Sequence of chain 1.D:
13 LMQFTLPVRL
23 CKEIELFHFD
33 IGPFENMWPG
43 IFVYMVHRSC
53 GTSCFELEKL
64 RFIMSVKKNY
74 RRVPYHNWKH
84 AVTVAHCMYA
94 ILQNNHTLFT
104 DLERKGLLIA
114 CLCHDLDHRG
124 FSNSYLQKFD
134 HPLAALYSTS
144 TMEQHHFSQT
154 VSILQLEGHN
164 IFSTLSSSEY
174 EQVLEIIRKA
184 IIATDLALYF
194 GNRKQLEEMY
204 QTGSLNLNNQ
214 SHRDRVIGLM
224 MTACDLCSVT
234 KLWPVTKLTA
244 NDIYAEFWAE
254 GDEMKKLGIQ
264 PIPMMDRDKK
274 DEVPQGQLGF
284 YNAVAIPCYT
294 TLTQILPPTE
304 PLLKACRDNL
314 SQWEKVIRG

Binding-site contacts:
Ligand atom C8 contacts residue LEU189 of chain 1.D at 3.9 Å (hydrophobic).
Ligand atom O15 contacts residue PHE250 of chain 1.D at 3.8 Å.
Ligand atom O15 contacts residue SER125 of chain 1.D at 4.0 Å.
Ligand atom O14 contacts residue GLN280 of chain 1.D at 2.8 Å (h-bond).
Ligand atom N2 contacts residue GLN280 of chain 1.D at 4.0 Å.
Ligand atom C24 contacts residue VAL232 of chain 1.D at 3.5 Å (hydrophobic).
Ligand atom C11 contacts residue PHE283 of chain 1.D at 3.5 Å (hydrophobic).
Ligand atom C13 contacts residue LEU229 of chain 1.D at 3.8 Å (hydrophobic).
Ligand atom C18 contacts residue PHE283 of chain 1.D at 3.8 Å (hydrophobic).
Ligand atom O19 contacts residue PHE250 of chain 1.D at 3.8 Å.
Ligand atom C22 contacts residue LEU229 of chain 1.D at 3.5 Å (hydrophobic).
Ligand atom C13 contacts residue TYR78 of chain 1.D at 4.1 Å (hydrophobic).
Ligand atom C24 contacts residue ILE246 of chain 1.D at 3.0 Å (hydrophobic).
Ligand atom C29 contacts residue PHE193 of chain 1.D at 3.8 Å (hydrophobic).
Ligand atom C23 contacts residue PHE250 of chain 1.D at 4.2 Å (hydrophobic).
Ligand atom C1 contacts residue ILE246 of chain 1.D at 3.9 Å (hydrophobic).
Ligand atom C1 contacts residue PHE283 of chain 1.D at 4.2 Å (hydrophobic).
Ligand atom C7 contacts residue PHE283 of chain 1.D at 4.0 Å (hydrophobic).
Ligand atom C23 contacts residue GLN280 of chain 1.D at 3.1 Å.
Ligand atom C11 contacts residue PHE250 of chain 1.D at 3.9 Å (hydrophobic).
Ligand atom C9 contacts residue LEU189 of chain 1.D at 3.8 Å (hydrophobic).
Ligand atom C1 contacts residue GLN280 of chain 1.D at 3.9 Å.
Ligand atom C23 contacts residue PHE283 of chain 1.D at 3.8 Å (hydrophobic).
Ligand atom C7 contacts residue ILE246 of chain 1.D at 3.8 Å (hydrophobic).
Ligand atom C21 contacts residue ILE265 of chain 1.D at 4.1 Å (hydrophobic).
Ligand atom C21 contacts residue MET267 of chain 1.D at 4.0 Å (hydrophobic).
Ligand atom O19 contacts residue PHE283 of chain 1.D at 3.8 Å.
Ligand atom N3 contacts residue VAL232 of chain 1.D at 3.9 Å.
Ligand atom N2 contacts residue PHE283 of chain 1.D at 3.8 Å.
Ligand atom C23 contacts residue TYR247 of chain 1.D at 4.2 Å (hydrophobic).
Ligand atom O14 contacts residue VAL232 of chain 1.D at 4.2 Å.
Ligand atom C10 contacts residue LEU189 of chain 1.D at 4.0 Å (hydrophobic).
Ligand atom C28 contacts residue PHE193 of chain 1.D at 4.1 Å (hydrophobic).
Ligand atom C25 contacts residue LEU189 of chain 1.D at 4.2 Å (hydrophobic).
Ligand atom C31 contacts residue ALA190 of chain 1.D at 3.9 Å (hydrophobic).
Ligand atom C12 contacts residue LEU189 of chain 1.D at 4.0 Å (hydrophobic).
Ligand atom C30 contacts residue ALA190 of chain 1.D at 4.0 Å (hydrophobic).
Ligand atom C5 contacts residue PHE283 of chain 1.D at 3.6 Å (hydrophobic).
Ligand atom N3 contacts residue ILE246 of chain 1.D at 3.3 Å.
Ligand atom C24 contacts residue SER231 of chain 1.D at 2.8 Å.

This small molecule binds to this protein.
Small molecule (SMILES): Cn1c(=O)n(C)c2cc(NC(=O)CN(c3cccc4ccccc34)S(C)(=O)=O)ccc21